Binding-site contacts:
Ligand atom C21 contacts residue TRP161 of chain 1.A at 3.8 Å (hydrophobic).
Ligand atom C28 contacts residue LEU188 of chain 1.A at 3.7 Å (hydrophobic).
Ligand atom O39 contacts residue HIS180 of chain 1.A at 2.8 Å (h-bond).
Ligand atom O49 contacts residue TYR22 of chain 1.A at 2.7 Å (h-bond).
Ligand atom C48 contacts residue SER153 of chain 1.A at 3.3 Å.
Ligand atom C5 contacts residue LEU108 of chain 1.A at 3.7 Å (hydrophobic).
Ligand atom F42 contacts residue VAL109 of chain 1.A at 3.6 Å.
Ligand atom F47 contacts residue ALA178 of chain 1.A at 3.5 Å.
Ligand atom C11 contacts residue TRP161 of chain 1.A at 3.6 Å (hydrophobic).
Ligand atom F47 contacts residue HIS180 of chain 1.A at 3.3 Å.
Ligand atom C37 contacts residue VAL109 of chain 1.A at 3.8 Å (hydrophobic).
Ligand atom O49 contacts residue ARG149 of chain 1.A at 3.8 Å.
Ligand atom F41 contacts residue TYR274 of chain 1.A at 3.4 Å.
Ligand atom O53 contacts residue ARG149 of chain 1.A at 3.0 Å (salt-bridge).
Ligand atom C28 contacts residue VAL175 of chain 1.A at 3.6 Å (hydrophobic).
Ligand atom C52 contacts residue SER112 of chain 1.A at 3.7 Å.
Ligand atom O49 contacts residue SER150 of chain 1.A at 3.3 Å.
Ligand atom C38 contacts residue HIS180 of chain 1.A at 3.7 Å.
Ligand atom O53 contacts residue SER112 of chain 1.A at 2.8 Å (h-bond).
Ligand atom C28 contacts residue HIS180 of chain 1.A at 3.8 Å.
Ligand atom F45 contacts residue LEU277 of chain 1.A at 3.3 Å.
Ligand atom C28 contacts residue LEU185 of chain 1.A at 3.8 Å (hydrophobic).
Ligand atom F42 contacts residue PHE295 of chain 1.A at 3.1 Å.
Ligand atom F45 contacts residue LEU287 of chain 1.A at 3.7 Å.
Ligand atom O49 contacts residue SER153 of chain 1.A at 2.9 Å (h-bond).
Ligand atom C52 contacts residue ARG149 of chain 1.A at 3.5 Å.
Ligand atom C48 contacts residue TYR22 of chain 1.A at 3.6 Å (hydrophobic).
Ligand atom F46 contacts residue LEU102 of chain 1.A at 3.6 Å.
Ligand atom C48 contacts residue CYS163 of chain 1.A at 3.7 Å (hydrophobic).
Ligand atom C48 contacts residue TYR26 of chain 1.A at 3.8 Å (hydrophobic).
Ligand atom C35 contacts residue HIS180 of chain 1.A at 3.4 Å.
Ligand atom F45 contacts residue LEU102 of chain 1.A at 3.5 Å.
Ligand atom F43 contacts residue VAL109 of chain 1.A at 3.4 Å.
Ligand atom C20 contacts residue SER150 of chain 1.A at 3.5 Å.
Ligand atom F42 contacts residue HIS270 of chain 1.A at 3.5 Å.
Ligand atom F41 contacts residue VAL291 of chain 1.A at 3.4 Å.
Ligand atom C10 contacts residue LEU108 of chain 1.A at 3.8 Å (hydrophobic).
Ligand atom O39 contacts residue HIS270 of chain 1.A at 3.0 Å (h-bond).
Ligand atom C34 contacts residue LEU105 of chain 1.A at 3.8 Å (hydrophobic).
Ligand atom C21 contacts residue SER150 of chain 1.A at 3.6 Å.

Sequence of chain 1.A:
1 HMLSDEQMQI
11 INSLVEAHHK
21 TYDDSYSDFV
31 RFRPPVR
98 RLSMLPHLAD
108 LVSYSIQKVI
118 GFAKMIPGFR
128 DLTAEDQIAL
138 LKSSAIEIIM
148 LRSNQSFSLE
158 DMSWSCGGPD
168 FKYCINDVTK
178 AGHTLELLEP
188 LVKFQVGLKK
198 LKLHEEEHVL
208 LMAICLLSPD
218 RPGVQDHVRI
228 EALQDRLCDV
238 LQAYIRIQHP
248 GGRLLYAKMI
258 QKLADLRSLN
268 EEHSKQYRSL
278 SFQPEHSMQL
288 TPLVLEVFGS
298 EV

The protein below binds the small molecule below.
Small molecule (SMILES): CC/C(=C\C=C\C(O)(C(F)(F)F)C(F)(F)F)c1cccc(CCc2ccc(CO)c(CO)c2)c1